This small molecule binds to this protein.
Small molecule (SMILES): CC(C)[C@H](NC(=O)C1CCCCC1)C(=O)Nc1ccncc1

Binding-site contacts:
Ligand atom C3 contacts residue ALA256 of chain 1.A at 3.1 Å (hydrophobic).
Ligand atom C13 contacts residue TYR76 of chain 1.A at 4.1 Å (hydrophobic).
Ligand atom O2 contacts residue HIS259 of chain 1.A at 3.2 Å (h-bond).
Ligand atom N1 contacts residue HEM1 of chain 1.B at 2.2 Å.
Ligand atom C6 contacts residue PHE255 of chain 1.A at 4.2 Å (hydrophobic).
Ligand atom N1 contacts residue LEU321 of chain 1.A at 4.2 Å.
Ligand atom C13 contacts residue GLN72 of chain 1.A at 3.6 Å.
Ligand atom C1 contacts residue HEM1 of chain 1.B at 4.2 Å.
Ligand atom C5 contacts residue ALA256 of chain 1.A at 4.1 Å (hydrophobic).
Ligand atom O1 contacts residue PHE83 of chain 1.A at 3.9 Å.
Ligand atom O1 contacts residue PHE255 of chain 1.A at 4.0 Å.
Ligand atom O2 contacts residue PHE255 of chain 1.A at 3.5 Å.
Ligand atom C2 contacts residue HEM1 of chain 1.B at 2.9 Å.
Ligand atom C16 contacts residue PHE78 of chain 1.A at 3.7 Å (hydrophobic).
Ligand atom C11 contacts residue PHE89 of chain 1.A at 3.9 Å (hydrophobic).
Ligand atom O2 contacts residue ALA256 of chain 1.A at 3.9 Å.
Ligand atom C16 contacts residue MET79 of chain 1.A at 4.0 Å (hydrophobic).
Ligand atom N1 contacts residue ALA256 of chain 1.A at 4.0 Å.
Ligand atom C5 contacts residue LEU321 of chain 1.A at 3.7 Å (hydrophobic).
Ligand atom C3 contacts residue THR260 of chain 1.A at 3.9 Å.
Ligand atom C4 contacts residue LEU321 of chain 1.A at 3.9 Å (hydrophobic).
Ligand atom C4 contacts residue ALA256 of chain 1.A at 3.3 Å (hydrophobic).
Ligand atom C1 contacts residue LEU321 of chain 1.A at 3.9 Å (hydrophobic).
Ligand atom C11 contacts residue ALA73 of chain 1.A at 4.1 Å (hydrophobic).
Ligand atom C6 contacts residue HIS259 of chain 1.A at 4.2 Å.
Ligand atom C11 contacts residue TYR76 of chain 1.A at 3.5 Å (hydrophobic).
Ligand atom C10 contacts residue MET79 of chain 1.A at 3.8 Å (hydrophobic).
Ligand atom C4 contacts residue THR260 of chain 1.A at 4.0 Å.
Ligand atom C17 contacts residue TYR76 of chain 1.A at 3.8 Å (hydrophobic).
Ligand atom N2 contacts residue LEU321 of chain 1.A at 4.2 Å.
Ligand atom C10 contacts residue TYR76 of chain 1.A at 3.2 Å (hydrophobic).
Ligand atom C16 contacts residue TYR76 of chain 1.A at 4.1 Å (hydrophobic).
Ligand atom C3 contacts residue LEU321 of chain 1.A at 4.1 Å (hydrophobic).
Ligand atom C2 contacts residue LEU321 of chain 1.A at 4.1 Å (hydrophobic).
Ligand atom C12 contacts residue ALA73 of chain 1.A at 4.3 Å (hydrophobic).
Ligand atom C3 contacts residue HEM1 of chain 1.B at 3.2 Å.
Ligand atom C8 contacts residue MET79 of chain 1.A at 4.3 Å (hydrophobic).
Ligand atom C7 contacts residue PHE255 of chain 1.A at 4.1 Å (hydrophobic).
Ligand atom O1 contacts residue MET79 of chain 1.A at 3.6 Å.
Ligand atom N3 contacts residue TYR76 of chain 1.A at 4.2 Å.

Sequence of chain 1.A:
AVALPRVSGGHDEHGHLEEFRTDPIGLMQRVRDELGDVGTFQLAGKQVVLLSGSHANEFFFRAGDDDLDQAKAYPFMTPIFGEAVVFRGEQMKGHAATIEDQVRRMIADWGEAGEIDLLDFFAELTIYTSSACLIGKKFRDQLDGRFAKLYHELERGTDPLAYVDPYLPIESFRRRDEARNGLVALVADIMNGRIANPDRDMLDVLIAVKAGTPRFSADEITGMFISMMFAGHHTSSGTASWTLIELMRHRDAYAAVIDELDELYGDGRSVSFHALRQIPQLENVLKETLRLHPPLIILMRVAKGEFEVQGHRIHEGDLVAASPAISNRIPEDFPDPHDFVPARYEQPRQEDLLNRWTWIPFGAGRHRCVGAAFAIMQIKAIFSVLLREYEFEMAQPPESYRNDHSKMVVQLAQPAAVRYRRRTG